Sequence of chain 1.C:
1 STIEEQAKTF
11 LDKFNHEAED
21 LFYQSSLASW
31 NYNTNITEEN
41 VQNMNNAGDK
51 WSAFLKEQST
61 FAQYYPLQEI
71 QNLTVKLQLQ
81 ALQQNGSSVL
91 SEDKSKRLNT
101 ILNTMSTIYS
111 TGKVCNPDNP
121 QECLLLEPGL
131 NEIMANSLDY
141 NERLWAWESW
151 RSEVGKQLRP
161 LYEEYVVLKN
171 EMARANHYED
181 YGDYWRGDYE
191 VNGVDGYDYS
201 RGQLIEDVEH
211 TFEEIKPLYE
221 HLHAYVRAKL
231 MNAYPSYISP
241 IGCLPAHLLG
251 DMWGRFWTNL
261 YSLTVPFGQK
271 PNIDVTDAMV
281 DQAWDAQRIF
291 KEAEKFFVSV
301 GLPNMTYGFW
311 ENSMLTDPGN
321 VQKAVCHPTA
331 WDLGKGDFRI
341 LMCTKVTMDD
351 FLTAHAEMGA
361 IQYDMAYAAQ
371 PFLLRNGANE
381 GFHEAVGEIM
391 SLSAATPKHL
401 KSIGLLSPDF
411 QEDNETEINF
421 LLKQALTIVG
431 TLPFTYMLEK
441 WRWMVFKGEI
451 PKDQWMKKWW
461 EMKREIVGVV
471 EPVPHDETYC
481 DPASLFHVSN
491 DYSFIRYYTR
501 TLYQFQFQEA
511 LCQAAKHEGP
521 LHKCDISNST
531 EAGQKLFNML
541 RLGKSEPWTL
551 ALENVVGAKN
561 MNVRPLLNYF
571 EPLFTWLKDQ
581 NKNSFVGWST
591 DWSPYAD

Binding-site contacts:
Ligand atom O7 contacts residue SER402 of chain 1.C at 3.8 Å.
Ligand atom N2 contacts residue ASN528 of chain 1.C at 3.0 Å (h-bond).
Ligand atom C8 contacts residue ASN528 of chain 1.C at 3.9 Å.
Ligand atom N2 contacts residue SER402 of chain 1.C at 4.2 Å.
Ligand atom O6 contacts residue ASN528 of chain 1.C at 4.5 Å.
Ligand atom C5 contacts residue ASN528 of chain 1.C at 3.6 Å.
Ligand atom O5 contacts residue ASN528 of chain 1.C at 2.3 Å (h-bond).
Ligand atom O7 contacts residue SER527 of chain 1.C at 3.2 Å (h-bond).
Ligand atom O3 contacts residue SER402 of chain 1.C at 3.6 Å.
Ligand atom C7 contacts residue SER527 of chain 1.C at 3.8 Å.
Ligand atom C1 contacts residue ASN528 of chain 1.C at 1.4 Å.
Ligand atom N2 contacts residue SER527 of chain 1.C at 4.1 Å.
Ligand atom C2 contacts residue ASN528 of chain 1.C at 2.5 Å.
Ligand atom C7 contacts residue ASN528 of chain 1.C at 3.7 Å.
Ligand atom C3 contacts residue ASN528 of chain 1.C at 3.8 Å.
Ligand atom C7 contacts residue SER402 of chain 1.C at 4.0 Å.
Ligand atom O7 contacts residue ASP525 of chain 1.C at 3.9 Å.
Ligand atom C4 contacts residue ASN528 of chain 1.C at 4.2 Å.

This protein binds this small molecule.
Small molecule (SMILES): CC(=O)N[C@@H]1[C@@H](O)[C@H](O)[C@@H](CO)O[C@H]1O